Sequence of chain 1.D:
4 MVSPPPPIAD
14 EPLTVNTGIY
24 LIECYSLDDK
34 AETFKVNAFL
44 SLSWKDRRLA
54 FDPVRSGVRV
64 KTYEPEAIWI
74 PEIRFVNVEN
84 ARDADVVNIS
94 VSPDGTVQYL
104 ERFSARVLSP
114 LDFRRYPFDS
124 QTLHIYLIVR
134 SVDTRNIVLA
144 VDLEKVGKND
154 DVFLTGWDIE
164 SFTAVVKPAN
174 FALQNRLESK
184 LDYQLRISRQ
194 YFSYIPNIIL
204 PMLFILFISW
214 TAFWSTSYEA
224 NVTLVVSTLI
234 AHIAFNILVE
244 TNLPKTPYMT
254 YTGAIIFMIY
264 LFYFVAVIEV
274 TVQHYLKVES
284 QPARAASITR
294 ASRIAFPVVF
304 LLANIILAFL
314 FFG

Binding-site contacts:
Ligand atom C2 contacts residue VAL81 of chain 1.D at 4.1 Å (hydrophobic).
Ligand atom O3 contacts residue ARG85 of chain 1.D at 2.3 Å (salt-bridge).
Ligand atom O2 contacts residue VAL81 of chain 1.D at 3.2 Å.
Ligand atom O1 contacts residue ARG85 of chain 1.D at 2.8 Å (salt-bridge).
Ligand atom O3 contacts residue ASN83 of chain 1.D at 3.9 Å.
Ligand atom O3 contacts residue ALA84 of chain 1.D at 3.2 Å.
Ligand atom C2 contacts residue PHE78 of chain 1.D at 3.4 Å (hydrophobic).
Ligand atom O2 contacts residue PHE78 of chain 1.D at 2.8 Å (h-bond).
Ligand atom C1 contacts residue ARG85 of chain 1.D at 3.4 Å.
Ligand atom C2 contacts residue ALA84 of chain 1.D at 4.0 Å (hydrophobic).
Ligand atom O2 contacts residue ARG77 of chain 1.D at 4.0 Å.
Ligand atom O3 contacts residue PHE78 of chain 1.D at 3.9 Å.
Ligand atom C1 contacts residue VAL81 of chain 1.D at 4.4 Å (hydrophobic).
Ligand atom C2 contacts residue ARG77 of chain 1.D at 3.9 Å.
Ligand atom O1 contacts residue PHE78 of chain 1.D at 3.0 Å.
Ligand atom O3 contacts residue VAL81 of chain 1.D at 4.1 Å.
Ligand atom C2 contacts residue ARG85 of chain 1.D at 4.2 Å.
Ligand atom C1 contacts residue ALA84 of chain 1.D at 4.1 Å (hydrophobic).
Ligand atom O4 contacts residue PHE78 of chain 1.D at 4.1 Å.
Ligand atom O4 contacts residue ALA84 of chain 1.D at 4.2 Å.
Ligand atom C2 contacts residue ARG105 of chain 1.C at 3.7 Å.
Ligand atom O4 contacts residue ARG77 of chain 1.D at 3.1 Å.
Ligand atom O4 contacts residue ARG105 of chain 1.C at 3.9 Å.
Ligand atom O2 contacts residue ARG105 of chain 1.C at 2.8 Å (salt-bridge).
Ligand atom O1 contacts residue ILE76 of chain 1.D at 3.9 Å.
Ligand atom O1 contacts residue ARG77 of chain 1.D at 3.6 Å.
Ligand atom C1 contacts residue PHE78 of chain 1.D at 3.4 Å (hydrophobic).
Ligand atom O2 contacts residue ALA84 of chain 1.D at 4.3 Å.
Ligand atom C1 contacts residue ARG77 of chain 1.D at 4.2 Å.

Sequence of chain 1.C:
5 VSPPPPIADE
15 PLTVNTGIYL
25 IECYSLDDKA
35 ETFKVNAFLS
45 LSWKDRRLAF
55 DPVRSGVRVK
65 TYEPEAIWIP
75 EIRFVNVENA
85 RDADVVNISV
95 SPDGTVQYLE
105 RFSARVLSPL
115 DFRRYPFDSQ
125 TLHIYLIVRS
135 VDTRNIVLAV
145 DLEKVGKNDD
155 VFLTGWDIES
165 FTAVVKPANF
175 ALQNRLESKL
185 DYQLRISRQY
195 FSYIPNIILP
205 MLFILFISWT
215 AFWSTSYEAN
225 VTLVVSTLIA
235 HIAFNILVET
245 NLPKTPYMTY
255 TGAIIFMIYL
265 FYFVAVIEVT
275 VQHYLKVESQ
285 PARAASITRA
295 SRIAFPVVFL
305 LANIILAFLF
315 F

A small-molecule ligand and the protein it binds are described below.
Small molecule (SMILES): O=C([O-])C(=O)[O-]